Sequence of chain 9.A:
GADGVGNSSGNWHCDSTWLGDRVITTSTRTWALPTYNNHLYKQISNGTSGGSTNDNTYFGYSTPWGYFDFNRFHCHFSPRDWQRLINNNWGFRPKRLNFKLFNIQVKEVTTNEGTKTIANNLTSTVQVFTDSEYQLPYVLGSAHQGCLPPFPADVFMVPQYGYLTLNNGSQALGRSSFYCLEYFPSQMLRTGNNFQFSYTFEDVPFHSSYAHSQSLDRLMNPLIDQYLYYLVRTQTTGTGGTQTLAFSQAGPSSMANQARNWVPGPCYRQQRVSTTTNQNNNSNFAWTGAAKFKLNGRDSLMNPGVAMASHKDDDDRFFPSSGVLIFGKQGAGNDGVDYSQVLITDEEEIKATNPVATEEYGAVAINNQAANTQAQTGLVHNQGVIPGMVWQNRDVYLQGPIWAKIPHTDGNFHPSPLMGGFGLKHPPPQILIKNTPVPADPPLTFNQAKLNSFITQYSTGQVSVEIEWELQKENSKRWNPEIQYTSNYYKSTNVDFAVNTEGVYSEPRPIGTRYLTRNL

Binding-site contacts:
Ligand atom N3 contacts residue PRO631 of chain 24.A at 3.6 Å.
Ligand atom C2 contacts residue PRO421 of chain 24.A at 4.5 Å (hydrophobic).
Ligand atom C2 contacts residue VAL420 of chain 24.A at 4.3 Å (hydrophobic).
Ligand atom C8 contacts residue HIS630 of chain 24.A at 3.3 Å.
Ligand atom N6 contacts residue GLY639 of chain 24.A at 3.6 Å (h-bond).
Ligand atom O1P contacts residue LYS641 of chain 9.A at 4.0 Å.
Ligand atom C5 contacts residue PRO421 of chain 24.A at 4.1 Å (hydrophobic).
Ligand atom N1 contacts residue PHE638 of chain 24.A at 4.3 Å.
Ligand atom N9 contacts residue PRO421 of chain 24.A at 4.4 Å.
Ligand atom C4 contacts residue PRO421 of chain 24.A at 4.3 Å (hydrophobic).
Ligand atom N7 contacts residue ASN609 of chain 24.A at 3.8 Å.
Ligand atom N1 contacts residue GLY639 of chain 24.A at 3.1 Å (h-bond).
Ligand atom C5 contacts residue PRO631 of chain 24.A at 4.2 Å (hydrophobic).
Ligand atom N6 contacts residue GLY637 of chain 24.A at 3.7 Å.
Ligand atom O2P contacts residue ASP626 of chain 9.A at 4.2 Å.
Ligand atom N9 contacts residue HIS630 of chain 24.A at 4.2 Å.
Ligand atom C6 contacts residue PRO631 of chain 24.A at 3.9 Å (hydrophobic).
Ligand atom N3 contacts residue GLY639 of chain 24.A at 4.3 Å.
Ligand atom N6 contacts residue PHE638 of chain 24.A at 3.9 Å.
Ligand atom N7 contacts residue HIS630 of chain 24.A at 4.1 Å.
Ligand atom C6 contacts residue PRO421 of chain 24.A at 4.1 Å (hydrophobic).
Ligand atom C2 contacts residue GLY639 of chain 24.A at 3.1 Å.
Ligand atom C4 contacts residue PRO631 of chain 24.A at 4.0 Å (hydrophobic).
Ligand atom C5 contacts residue SER632 of chain 24.A at 4.1 Å.
Ligand atom C6 contacts residue SER632 of chain 24.A at 3.9 Å.
Ligand atom C2' contacts residue HIS630 of chain 24.A at 3.2 Å.
Ligand atom N1 contacts residue VAL420 of chain 24.A at 3.7 Å.
Ligand atom N6 contacts residue VAL420 of chain 24.A at 4.0 Å.
Ligand atom N7 contacts residue PRO421 of chain 24.A at 4.2 Å.
Ligand atom N6 contacts residue SER632 of chain 24.A at 3.3 Å (h-bond).
Ligand atom C6 contacts residue VAL420 of chain 24.A at 4.0 Å (hydrophobic).
Ligand atom C3' contacts residue HIS630 of chain 24.A at 4.4 Å.
Ligand atom C8 contacts residue PRO421 of chain 24.A at 4.3 Å (hydrophobic).
Ligand atom C6 contacts residue GLY639 of chain 24.A at 3.8 Å.
Ligand atom N1 contacts residue PRO421 of chain 24.A at 4.3 Å.
Ligand atom C1' contacts residue HIS630 of chain 24.A at 4.0 Å.
Ligand atom N7 contacts residue SER632 of chain 24.A at 4.1 Å.
Ligand atom C2 contacts residue PRO631 of chain 24.A at 3.3 Å (hydrophobic).
Ligand atom N1 contacts residue PRO631 of chain 24.A at 3.5 Å (h-bond).
Ligand atom C1' contacts residue PRO631 of chain 24.A at 4.3 Å (hydrophobic).

This protein binds this small molecule.
Small molecule (SMILES): Nc1ncnc2c1ncn2[C@H]1C[C@H](O)[C@@H](COP(=O)(O)O)O1

Sequence of chain 24.A:
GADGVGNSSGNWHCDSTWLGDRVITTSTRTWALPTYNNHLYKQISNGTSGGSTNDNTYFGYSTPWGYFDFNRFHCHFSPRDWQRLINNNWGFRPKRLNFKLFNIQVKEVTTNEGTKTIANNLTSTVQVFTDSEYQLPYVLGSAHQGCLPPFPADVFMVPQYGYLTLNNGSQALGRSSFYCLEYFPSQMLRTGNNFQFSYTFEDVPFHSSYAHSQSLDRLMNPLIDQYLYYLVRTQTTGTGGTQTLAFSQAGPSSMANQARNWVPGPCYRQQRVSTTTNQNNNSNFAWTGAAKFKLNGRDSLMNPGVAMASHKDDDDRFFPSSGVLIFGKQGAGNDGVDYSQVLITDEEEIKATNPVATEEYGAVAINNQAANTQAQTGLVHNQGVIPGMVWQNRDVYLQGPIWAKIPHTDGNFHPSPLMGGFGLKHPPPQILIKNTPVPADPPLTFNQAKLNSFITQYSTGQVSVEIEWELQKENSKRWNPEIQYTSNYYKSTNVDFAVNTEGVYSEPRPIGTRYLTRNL